The small molecule below binds the protein below.
Small molecule (SMILES): O=C(O)[C@@](O)(COP(=O)(O)O)[C@H](O)[C@H](O)COP(=O)(O)O

Sequence of chain 2.C:
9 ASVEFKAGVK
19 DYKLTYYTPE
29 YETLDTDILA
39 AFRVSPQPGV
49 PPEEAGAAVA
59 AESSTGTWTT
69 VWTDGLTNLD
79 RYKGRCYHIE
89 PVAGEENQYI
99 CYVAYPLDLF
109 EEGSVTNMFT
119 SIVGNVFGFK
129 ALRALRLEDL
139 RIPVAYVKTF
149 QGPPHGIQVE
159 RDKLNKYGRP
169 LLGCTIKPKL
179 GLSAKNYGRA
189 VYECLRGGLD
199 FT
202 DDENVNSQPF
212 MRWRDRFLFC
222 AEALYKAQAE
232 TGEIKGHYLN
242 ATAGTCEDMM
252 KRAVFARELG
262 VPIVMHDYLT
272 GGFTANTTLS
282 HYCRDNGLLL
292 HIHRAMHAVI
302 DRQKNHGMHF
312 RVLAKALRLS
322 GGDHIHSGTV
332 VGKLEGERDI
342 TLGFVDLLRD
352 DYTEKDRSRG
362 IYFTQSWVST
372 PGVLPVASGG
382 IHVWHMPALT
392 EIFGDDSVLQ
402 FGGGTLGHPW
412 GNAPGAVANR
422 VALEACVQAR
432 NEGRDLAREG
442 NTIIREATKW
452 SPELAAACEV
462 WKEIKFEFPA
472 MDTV

Binding-site contacts:
Ligand atom C5 contacts residue ASN123 of chain 1.A at 3.5 Å.
Ligand atom O6 contacts residue LYS177 of chain 2.C at 2.9 Å (salt-bridge).
Ligand atom O1P contacts residue THR65 of chain 1.A at 2.5 Å (h-bond).
Ligand atom O3P contacts residue GLY380 of chain 2.C at 3.3 Å.
Ligand atom C3 contacts residue MG1 of chain 2.M at 3.2 Å.
Ligand atom O6 contacts residue MG1 of chain 2.M at 2.3 Å.
Ligand atom O1P contacts residue GLY404 of chain 2.C at 2.9 Å (h-bond).
Ligand atom O2 contacts residue LYS175 of chain 2.C at 3.2 Å (salt-bridge).
Ligand atom O6 contacts residue LYS175 of chain 2.C at 3.4 Å (salt-bridge).
Ligand atom O3 contacts residue GLU204 of chain 2.C at 3.2 Å (salt-bridge).
Ligand atom C contacts residue ASN123 of chain 1.A at 3.5 Å.
Ligand atom O6 contacts residue ASN123 of chain 1.A at 3.0 Å (h-bond).
Ligand atom O7 contacts residue LYS334 of chain 2.C at 2.9 Å (salt-bridge).
Ligand atom O5 contacts residue LEU335 of chain 2.C at 3.0 Å.
Ligand atom O4P contacts residue LEU335 of chain 2.C at 3.3 Å.
Ligand atom O3 contacts residue KCX201 of chain 2.C at 2.6 Å (h-bond).
Ligand atom O3P contacts residue TRP66 of chain 1.A at 3.4 Å.
Ligand atom O4 contacts residue SER379 of chain 2.C at 3.0 Å (h-bond).
Ligand atom O5P contacts residue HIS327 of chain 2.C at 2.6 Å (h-bond).
Ligand atom C contacts residue MG1 of chain 2.M at 3.0 Å.
Ligand atom C contacts residue LYS175 of chain 2.C at 3.5 Å.
Ligand atom O3P contacts residue LYS334 of chain 2.C at 3.0 Å (salt-bridge).
Ligand atom O6P contacts residue ARG295 of chain 2.C at 2.9 Å (salt-bridge).
Ligand atom O3P contacts residue GLY381 of chain 2.C at 2.8 Å (h-bond).
Ligand atom O5P contacts residue SER379 of chain 2.C at 3.3 Å (h-bond).
Ligand atom O2 contacts residue MG1 of chain 2.M at 2.4 Å.
Ligand atom O7 contacts residue GLU60 of chain 1.A at 3.3 Å (salt-bridge).
Ligand atom C3 contacts residue KCX201 of chain 2.C at 3.3 Å.
Ligand atom P1 contacts residue THR65 of chain 1.A at 3.4 Å.
Ligand atom O4P contacts residue ARG295 of chain 2.C at 2.8 Å (salt-bridge).
Ligand atom O3 contacts residue MG1 of chain 2.M at 2.4 Å.
Ligand atom O4 contacts residue GLY380 of chain 2.C at 3.4 Å (h-bond).
Ligand atom O2P contacts residue GLY403 of chain 2.C at 2.8 Å (h-bond).
Ligand atom O2 contacts residue THR173 of chain 2.C at 3.0 Å (h-bond).
Ligand atom O3 contacts residue HIS294 of chain 2.C at 2.9 Å (h-bond).
Ligand atom O6 contacts residue ASP203 of chain 2.C at 3.4 Å (salt-bridge).
Ligand atom O6 contacts residue GLU204 of chain 2.C at 3.5 Å (salt-bridge).
Ligand atom O1 contacts residue LYS175 of chain 2.C at 3.3 Å (salt-bridge).
Ligand atom C2 contacts residue MG1 of chain 2.M at 3.0 Å.
Ligand atom O1P contacts residue LYS175 of chain 2.C at 3.4 Å.

Sequence of chain 1.A:
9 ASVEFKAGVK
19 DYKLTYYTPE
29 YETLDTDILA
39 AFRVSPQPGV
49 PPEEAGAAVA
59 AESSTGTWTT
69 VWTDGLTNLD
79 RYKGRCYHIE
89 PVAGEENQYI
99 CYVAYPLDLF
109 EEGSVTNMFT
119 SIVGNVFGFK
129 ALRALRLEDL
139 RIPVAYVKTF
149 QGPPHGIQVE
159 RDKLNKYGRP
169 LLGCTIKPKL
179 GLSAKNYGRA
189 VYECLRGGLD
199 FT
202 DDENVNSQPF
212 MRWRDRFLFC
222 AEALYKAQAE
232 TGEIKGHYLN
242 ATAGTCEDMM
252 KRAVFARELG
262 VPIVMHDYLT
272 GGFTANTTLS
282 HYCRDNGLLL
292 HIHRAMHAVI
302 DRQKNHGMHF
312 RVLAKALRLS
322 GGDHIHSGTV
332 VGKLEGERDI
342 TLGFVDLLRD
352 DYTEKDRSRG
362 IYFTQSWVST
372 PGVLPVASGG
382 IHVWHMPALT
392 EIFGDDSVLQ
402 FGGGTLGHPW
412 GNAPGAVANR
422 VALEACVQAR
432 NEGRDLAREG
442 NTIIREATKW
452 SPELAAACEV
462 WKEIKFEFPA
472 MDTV